Sequence of chain 1.H:
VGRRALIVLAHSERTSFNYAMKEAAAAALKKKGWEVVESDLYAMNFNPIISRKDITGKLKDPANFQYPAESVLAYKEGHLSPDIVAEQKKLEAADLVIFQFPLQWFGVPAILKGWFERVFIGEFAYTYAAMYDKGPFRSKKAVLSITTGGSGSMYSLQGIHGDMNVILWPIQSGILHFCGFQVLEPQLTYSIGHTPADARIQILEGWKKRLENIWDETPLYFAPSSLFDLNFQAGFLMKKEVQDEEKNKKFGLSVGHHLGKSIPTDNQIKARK

Binding-site contacts:
Ligand atom C2 contacts residue PHE106 of chain 1.H at 3.7 Å (hydrophobic).
Ligand atom C14 contacts residue MET154 of chain 1.H at 3.8 Å (hydrophobic).
Ligand atom C19 contacts residue TYR128 of chain 1.G at 3.0 Å (hydrophobic).
Ligand atom C16 contacts residue TYR128 of chain 1.G at 3.2 Å (hydrophobic).
Ligand atom C14 contacts residue TYR128 of chain 1.G at 3.6 Å (hydrophobic).
Ligand atom C15 contacts residue GLY150 of chain 1.H at 3.3 Å.
Ligand atom C15 contacts residue GLY149 of chain 1.H at 3.7 Å.
Ligand atom C17 contacts residue PHE232 of chain 1.G at 3.5 Å (hydrophobic).
Ligand atom O38 contacts residue MET131 of chain 1.G at 3.7 Å.
Ligand atom C3 contacts residue FAD1 of chain 1.X at 3.7 Å.
Ligand atom C13 contacts residue TYR128 of chain 1.G at 3.6 Å (hydrophobic).
Ligand atom C2 contacts residue TRP105 of chain 1.H at 3.7 Å (hydrophobic).
Ligand atom C17 contacts residue TYR128 of chain 1.G at 3.5 Å (hydrophobic).
Ligand atom O21 contacts residue TYR128 of chain 1.G at 3.0 Å.
Ligand atom C7 contacts residue TYR128 of chain 1.G at 3.3 Å (hydrophobic).
Ligand atom C4 contacts residue TYR126 of chain 1.G at 3.4 Å (hydrophobic).
Ligand atom C6 contacts residue TYR128 of chain 1.G at 2.3 Å (hydrophobic).
Ligand atom C9 contacts residue PHE178 of chain 1.G at 3.8 Å (hydrophobic).
Ligand atom C5 contacts residue PHE236 of chain 1.G at 3.7 Å (hydrophobic).
Ligand atom O32 contacts residue GLY149 of chain 1.H at 3.1 Å (h-bond).
Ligand atom C3 contacts residue TRP105 of chain 1.H at 3.6 Å (hydrophobic).
Ligand atom O5 contacts residue TYR128 of chain 1.G at 3.0 Å (h-bond).
Ligand atom O5 contacts residue TYR126 of chain 1.G at 3.5 Å (h-bond).
Ligand atom C9 contacts residue FAD1 of chain 1.X at 3.7 Å.
Ligand atom C16 contacts residue PHE236 of chain 1.G at 3.3 Å (hydrophobic).
Ligand atom C18 contacts residue PHE232 of chain 1.G at 3.7 Å (hydrophobic).
Ligand atom C10 contacts residue FAD1 of chain 1.X at 3.8 Å.
Ligand atom C1 contacts residue PHE178 of chain 1.G at 3.4 Å (hydrophobic).
Ligand atom C2 contacts residue FAD1 of chain 1.X at 3.6 Å.
Ligand atom C5 contacts residue TYR128 of chain 1.G at 3.5 Å (hydrophobic).
Ligand atom C1 contacts residue FAD1 of chain 1.X at 3.5 Å.
Ligand atom O32 contacts residue TYR128 of chain 1.G at 3.4 Å (h-bond).
Ligand atom C18 contacts residue TYR128 of chain 1.G at 3.1 Å (hydrophobic).
Ligand atom C4 contacts residue FAD1 of chain 1.X at 3.6 Å.
Ligand atom O16 contacts residue TYR128 of chain 1.G at 1.8 Å (h-bond).
Ligand atom C20 contacts residue TYR128 of chain 1.G at 3.4 Å (hydrophobic).
Ligand atom O17 contacts residue HIS161 of chain 1.H at 2.8 Å (h-bond).
Ligand atom O38 contacts residue MET154 of chain 1.H at 3.0 Å.
Ligand atom C2 contacts residue PHE178 of chain 1.G at 3.6 Å (hydrophobic).
Ligand atom C12 contacts residue TYR128 of chain 1.G at 3.3 Å (hydrophobic).

This small molecule binds to this protein.
Small molecule (SMILES): O=C1Oc2ccccc2C(=O)C1CC1C(=O)Oc2ccccc2C1=O

Sequence of chain 1.G:
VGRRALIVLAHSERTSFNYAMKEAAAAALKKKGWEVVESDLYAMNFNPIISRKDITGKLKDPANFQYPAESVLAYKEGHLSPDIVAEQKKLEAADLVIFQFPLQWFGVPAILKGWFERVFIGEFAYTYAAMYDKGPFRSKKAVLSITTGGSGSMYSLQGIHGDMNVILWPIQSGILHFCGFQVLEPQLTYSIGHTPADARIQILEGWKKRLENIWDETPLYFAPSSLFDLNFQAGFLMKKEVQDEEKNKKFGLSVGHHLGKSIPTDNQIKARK